Binding-site contacts:
Ligand atom C1 contacts residue ASN170 of chain 1.A at 1.4 Å.
Ligand atom C3 contacts residue ASN170 of chain 1.A at 3.7 Å.
Ligand atom C6 contacts residue ASN168 of chain 1.A at 4.4 Å.
Ligand atom C5 contacts residue ASN170 of chain 1.A at 3.7 Å.
Ligand atom C8 contacts residue ASN170 of chain 1.A at 4.2 Å.
Ligand atom C7 contacts residue ASN170 of chain 1.A at 3.2 Å.
Ligand atom C2 contacts residue ASN170 of chain 1.A at 2.4 Å.
Ligand atom C4 contacts residue ASN170 of chain 1.A at 4.2 Å.
Ligand atom N2 contacts residue ASN170 of chain 1.A at 2.8 Å (h-bond).
Ligand atom C5 contacts residue ASN168 of chain 1.A at 4.3 Å.
Ligand atom O5 contacts residue ASN170 of chain 1.A at 2.4 Å (h-bond).
Ligand atom O7 contacts residue ASN170 of chain 1.A at 3.4 Å (h-bond).

Sequence of chain 1.A:
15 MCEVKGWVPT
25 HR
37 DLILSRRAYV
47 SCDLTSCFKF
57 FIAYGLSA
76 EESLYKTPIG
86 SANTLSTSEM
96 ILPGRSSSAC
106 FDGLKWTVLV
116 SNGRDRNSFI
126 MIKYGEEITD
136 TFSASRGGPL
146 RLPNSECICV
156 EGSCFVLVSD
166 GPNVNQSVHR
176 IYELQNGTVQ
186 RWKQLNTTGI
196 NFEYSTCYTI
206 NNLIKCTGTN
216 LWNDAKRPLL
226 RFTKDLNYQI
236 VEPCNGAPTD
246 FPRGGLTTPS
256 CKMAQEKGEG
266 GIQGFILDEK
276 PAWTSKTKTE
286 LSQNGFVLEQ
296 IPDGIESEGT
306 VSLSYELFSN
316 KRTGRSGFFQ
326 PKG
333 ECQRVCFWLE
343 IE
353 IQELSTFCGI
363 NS

This protein binds this small molecule.
Small molecule (SMILES): CC(=O)N[C@@H]1[C@@H](O)[C@H](O)[C@@H](CO)O[C@H]1O